Sequence of chain 1.A:
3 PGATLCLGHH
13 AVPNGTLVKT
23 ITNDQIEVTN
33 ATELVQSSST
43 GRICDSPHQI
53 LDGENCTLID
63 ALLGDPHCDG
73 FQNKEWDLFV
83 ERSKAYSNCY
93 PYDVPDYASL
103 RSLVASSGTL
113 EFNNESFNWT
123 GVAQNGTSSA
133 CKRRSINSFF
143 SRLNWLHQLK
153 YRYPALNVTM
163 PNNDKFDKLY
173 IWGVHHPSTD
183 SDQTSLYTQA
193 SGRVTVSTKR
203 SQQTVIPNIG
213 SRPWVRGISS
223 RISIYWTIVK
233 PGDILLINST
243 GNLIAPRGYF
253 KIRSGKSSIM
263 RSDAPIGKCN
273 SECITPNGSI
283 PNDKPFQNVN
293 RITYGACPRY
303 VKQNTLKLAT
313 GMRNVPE

Binding-site contacts:
Ligand atom O7 contacts residue ASN57 of chain 1.A at 3.0 Å (h-bond).
Ligand atom C1 contacts residue ASN57 of chain 1.A at 1.4 Å.
Ligand atom C3 contacts residue ASN57 of chain 1.A at 3.8 Å.
Ligand atom C8 contacts residue ASN57 of chain 1.A at 4.3 Å.
Ligand atom O5 contacts residue TYR88 of chain 1.A at 3.9 Å.
Ligand atom O6 contacts residue TYR88 of chain 1.A at 3.8 Å.
Ligand atom O5 contacts residue ASN57 of chain 1.A at 2.4 Å (h-bond).
Ligand atom C5 contacts residue ASN57 of chain 1.A at 3.7 Å.
Ligand atom C4 contacts residue ASN57 of chain 1.A at 4.2 Å.
Ligand atom N2 contacts residue ASN57 of chain 1.A at 2.9 Å (h-bond).
Ligand atom C2 contacts residue ASN57 of chain 1.A at 2.4 Å.
Ligand atom C7 contacts residue ASN57 of chain 1.A at 3.1 Å.
Ligand atom C8 contacts residue GLU56 of chain 1.A at 4.2 Å.

A small-molecule ligand and the protein it binds are described below.
Small molecule (SMILES): CC(=O)N[C@@H]1[C@@H](O)[C@H](O)[C@@H](CO)O[C@H]1O